Binding-site contacts:
Ligand atom C8 contacts residue ILE215 of chain 2.A at 3.5 Å (hydrophobic).
Ligand atom O3 contacts residue ILE215 of chain 2.A at 3.5 Å.
Ligand atom C4 contacts residue ASN220 of chain 2.A at 4.2 Å.
Ligand atom C7 contacts residue ASN220 of chain 2.A at 3.7 Å.
Ligand atom C3 contacts residue ILE215 of chain 2.A at 4.2 Å (hydrophobic).
Ligand atom N2 contacts residue ILE215 of chain 2.A at 2.9 Å (h-bond).
Ligand atom C5 contacts residue ASN220 of chain 2.A at 3.6 Å.
Ligand atom C2 contacts residue ILE215 of chain 2.A at 3.8 Å (hydrophobic).
Ligand atom C8 contacts residue VAL214 of chain 2.A at 3.9 Å (hydrophobic).
Ligand atom C2 contacts residue ASN220 of chain 2.A at 2.5 Å.
Ligand atom C8 contacts residue ALA223 of chain 2.A at 4.0 Å (hydrophobic).
Ligand atom O7 contacts residue ASN220 of chain 2.A at 4.1 Å.
Ligand atom O5 contacts residue ASN220 of chain 2.A at 2.3 Å (h-bond).
Ligand atom C6 contacts residue ASP425 of chain 3.A at 3.4 Å.
Ligand atom C7 contacts residue ILE215 of chain 2.A at 3.8 Å (hydrophobic).
Ligand atom C1 contacts residue ILE215 of chain 2.A at 3.9 Å (hydrophobic).
Ligand atom N2 contacts residue ASN220 of chain 2.A at 2.9 Å (h-bond).
Ligand atom C1 contacts residue ASN220 of chain 2.A at 1.4 Å.
Ligand atom C3 contacts residue ASN220 of chain 2.A at 3.8 Å.
Ligand atom O6 contacts residue ASP425 of chain 3.A at 3.3 Å.

This protein binds this small molecule.
Small molecule (SMILES): CC(=O)N[C@@H]1[C@@H](O)[C@H](O)[C@@H](CO)O[C@H]1O

Sequence of chain 2.A:
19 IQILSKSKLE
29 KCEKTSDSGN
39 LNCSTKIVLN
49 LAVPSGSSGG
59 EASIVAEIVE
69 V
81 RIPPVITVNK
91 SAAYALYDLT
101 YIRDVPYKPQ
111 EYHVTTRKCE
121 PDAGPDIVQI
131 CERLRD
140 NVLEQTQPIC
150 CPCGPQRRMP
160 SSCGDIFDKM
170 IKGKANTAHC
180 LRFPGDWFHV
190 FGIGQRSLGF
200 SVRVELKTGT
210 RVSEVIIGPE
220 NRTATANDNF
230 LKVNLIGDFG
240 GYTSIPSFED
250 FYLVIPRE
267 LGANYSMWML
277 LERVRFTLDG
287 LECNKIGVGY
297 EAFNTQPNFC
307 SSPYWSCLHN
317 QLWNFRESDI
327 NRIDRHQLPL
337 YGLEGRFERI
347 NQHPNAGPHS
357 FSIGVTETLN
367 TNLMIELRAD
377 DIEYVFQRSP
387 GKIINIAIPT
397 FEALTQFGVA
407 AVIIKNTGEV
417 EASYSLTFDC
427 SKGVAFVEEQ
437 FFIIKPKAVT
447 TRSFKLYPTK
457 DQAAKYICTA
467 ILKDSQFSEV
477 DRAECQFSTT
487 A

Sequence of chain 3.A:
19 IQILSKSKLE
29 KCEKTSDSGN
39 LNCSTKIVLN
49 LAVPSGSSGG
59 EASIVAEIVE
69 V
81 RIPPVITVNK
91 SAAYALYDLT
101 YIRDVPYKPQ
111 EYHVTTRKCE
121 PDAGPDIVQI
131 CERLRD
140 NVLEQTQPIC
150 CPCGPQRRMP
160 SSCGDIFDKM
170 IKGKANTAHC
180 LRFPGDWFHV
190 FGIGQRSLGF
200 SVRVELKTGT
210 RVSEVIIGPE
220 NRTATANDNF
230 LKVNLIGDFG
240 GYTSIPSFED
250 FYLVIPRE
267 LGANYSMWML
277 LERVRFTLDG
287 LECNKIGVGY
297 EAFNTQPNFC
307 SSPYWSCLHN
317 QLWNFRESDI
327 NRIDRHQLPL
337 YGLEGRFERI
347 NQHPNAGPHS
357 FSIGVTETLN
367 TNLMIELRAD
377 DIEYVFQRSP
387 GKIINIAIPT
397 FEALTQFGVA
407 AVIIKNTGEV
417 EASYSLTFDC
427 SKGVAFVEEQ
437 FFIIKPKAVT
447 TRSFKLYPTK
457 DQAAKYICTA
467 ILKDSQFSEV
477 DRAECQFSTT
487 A